Binding-site contacts:
Ligand atom C05 contacts residue ASP36 of chain 1.C at 3.4 Å.
Ligand atom C16 contacts residue GLY38 of chain 1.C at 3.5 Å.
Ligand atom O39 contacts residue SER329 of chain 1.C at 3.2 Å (h-bond).
Ligand atom C28 contacts residue PHE112 of chain 1.C at 3.7 Å (hydrophobic).
Ligand atom C14 contacts residue PRO74 of chain 1.C at 3.6 Å (hydrophobic).
Ligand atom C17 contacts residue PRO74 of chain 1.C at 3.5 Å (hydrophobic).
Ligand atom C31 contacts residue GLY234 of chain 1.C at 3.3 Å.
Ligand atom C09 contacts residue THR76 of chain 1.C at 3.7 Å.
Ligand atom C02 contacts residue GLY234 of chain 1.C at 3.6 Å.
Ligand atom O41 contacts residue THR236 of chain 1.C at 3.3 Å (h-bond).
Ligand atom C40 contacts residue ASN237 of chain 1.C at 3.5 Å.
Ligand atom C22 contacts residue THR236 of chain 1.C at 3.5 Å.
Ligand atom C29 contacts residue GLN77 of chain 1.C at 3.5 Å.
Ligand atom C20 contacts residue GLY234 of chain 1.C at 3.2 Å.
Ligand atom C23 contacts residue GLN77 of chain 1.C at 3.4 Å.
Ligand atom C31 contacts residue LEU34 of chain 1.C at 3.5 Å (hydrophobic).
Ligand atom C02 contacts residue THR235 of chain 1.C at 3.6 Å.
Ligand atom O41 contacts residue THR235 of chain 1.C at 3.5 Å.
Ligand atom C42 contacts residue THR235 of chain 1.C at 3.5 Å.
Ligand atom O10 contacts residue THR76 of chain 1.C at 2.5 Å (h-bond).
Ligand atom C08 contacts residue ASP232 of chain 1.C at 3.4 Å.
Ligand atom C09 contacts residue ASP232 of chain 1.C at 3.3 Å.
Ligand atom O01 contacts residue GLN77 of chain 1.C at 3.5 Å (h-bond).
Ligand atom C06 contacts residue ASP232 of chain 1.C at 3.5 Å.
Ligand atom O39 contacts residue ASN237 of chain 1.C at 3.4 Å.
Ligand atom C22 contacts residue GLY15 of chain 1.C at 3.7 Å.
Ligand atom O01 contacts residue THR76 of chain 1.C at 3.3 Å.
Ligand atom C19 contacts residue THR235 of chain 1.C at 3.6 Å.
Ligand atom O18 contacts residue TYR75 of chain 1.C at 3.1 Å.
Ligand atom O18 contacts residue THR76 of chain 1.C at 2.7 Å (h-bond).
Ligand atom C14 contacts residue TYR75 of chain 1.C at 3.6 Å (hydrophobic).
Ligand atom C26 contacts residue LEU34 of chain 1.C at 3.5 Å (hydrophobic).
Ligand atom O39 contacts residue ARG239 of chain 1.C at 3.2 Å.
Ligand atom C28 contacts residue GLN77 of chain 1.C at 3.4 Å.
Ligand atom O41 contacts residue ASN237 of chain 1.C at 3.0 Å (h-bond).
Ligand atom C06 contacts residue ASP36 of chain 1.C at 3.2 Å.
Ligand atom C19 contacts residue GLY234 of chain 1.C at 3.6 Å.
Ligand atom N07 contacts residue ASP232 of chain 1.C at 2.5 Å (salt-bridge).
Ligand atom N13 contacts residue GLY38 of chain 1.C at 3.0 Å (h-bond).
Ligand atom N03 contacts residue GLY234 of chain 1.C at 3.1 Å (h-bond).

Sequence of chain 1.C:
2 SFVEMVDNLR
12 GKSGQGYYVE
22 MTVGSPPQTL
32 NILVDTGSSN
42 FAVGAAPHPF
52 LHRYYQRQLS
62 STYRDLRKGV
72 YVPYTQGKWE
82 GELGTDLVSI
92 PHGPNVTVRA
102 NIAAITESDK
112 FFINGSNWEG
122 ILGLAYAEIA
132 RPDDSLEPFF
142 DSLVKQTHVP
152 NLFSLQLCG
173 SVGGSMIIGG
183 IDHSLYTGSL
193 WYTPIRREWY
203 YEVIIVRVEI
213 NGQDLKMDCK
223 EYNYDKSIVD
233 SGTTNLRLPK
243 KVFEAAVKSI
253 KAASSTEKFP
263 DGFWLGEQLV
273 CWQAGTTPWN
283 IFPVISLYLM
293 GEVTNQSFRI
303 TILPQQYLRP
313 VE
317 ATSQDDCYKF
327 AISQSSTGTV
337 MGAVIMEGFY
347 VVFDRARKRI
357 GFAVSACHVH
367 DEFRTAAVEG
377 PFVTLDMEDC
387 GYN

The small molecule below binds the protein below.
Small molecule (SMILES): CCCN(c1cc2cc(c1)C(=O)N[C@H](CN[C@@H](C(=O)/N=C/C(C)C)[C@H](C)O)Cc1cccc(c1)CCCC2)S(C)(=O)=O